Sequence of chain 53.B:
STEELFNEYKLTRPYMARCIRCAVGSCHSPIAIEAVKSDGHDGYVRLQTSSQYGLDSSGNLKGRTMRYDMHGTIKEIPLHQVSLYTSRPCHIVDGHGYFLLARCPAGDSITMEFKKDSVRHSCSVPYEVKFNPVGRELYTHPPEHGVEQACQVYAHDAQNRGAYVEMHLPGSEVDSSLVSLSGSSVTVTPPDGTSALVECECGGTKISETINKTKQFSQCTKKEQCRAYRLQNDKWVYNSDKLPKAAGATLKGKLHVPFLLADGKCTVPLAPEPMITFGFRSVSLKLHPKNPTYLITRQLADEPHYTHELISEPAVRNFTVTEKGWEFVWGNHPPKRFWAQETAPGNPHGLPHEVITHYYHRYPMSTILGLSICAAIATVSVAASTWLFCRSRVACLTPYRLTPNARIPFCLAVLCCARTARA

Sequence of chain 26.A:
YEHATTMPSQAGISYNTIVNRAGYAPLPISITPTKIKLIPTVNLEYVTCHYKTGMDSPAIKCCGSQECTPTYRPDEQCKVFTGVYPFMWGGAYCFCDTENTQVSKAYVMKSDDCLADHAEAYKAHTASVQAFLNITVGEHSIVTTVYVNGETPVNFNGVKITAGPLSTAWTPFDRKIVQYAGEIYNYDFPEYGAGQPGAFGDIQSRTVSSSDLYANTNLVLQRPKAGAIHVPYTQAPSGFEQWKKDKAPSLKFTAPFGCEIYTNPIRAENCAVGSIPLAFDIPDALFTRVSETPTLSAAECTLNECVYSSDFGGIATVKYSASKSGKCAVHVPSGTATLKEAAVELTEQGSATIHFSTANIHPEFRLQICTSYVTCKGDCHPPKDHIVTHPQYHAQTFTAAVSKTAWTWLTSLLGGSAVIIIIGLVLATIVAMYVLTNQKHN

Binding-site contacts:
Ligand atom O6 contacts residue ASN318 of chain 53.B at 2.9 Å (h-bond).
Ligand atom C6 contacts residue ASN318 of chain 53.B at 3.2 Å.
Ligand atom O5 contacts residue SER284 of chain 53.B at 4.2 Å.
Ligand atom C6 contacts residue SER284 of chain 53.B at 3.4 Å.
Ligand atom C8 contacts residue GLU305 of chain 26.A at 4.5 Å.
Ligand atom O7 contacts residue GLU305 of chain 26.A at 2.4 Å (salt-bridge).
Ligand atom O6 contacts residue SER284 of chain 53.B at 2.4 Å (h-bond).
Ligand atom C5 contacts residue SER284 of chain 53.B at 4.5 Å.
Ligand atom N2 contacts residue GLU305 of chain 26.A at 4.4 Å.
Ligand atom C7 contacts residue GLU305 of chain 26.A at 3.6 Å.

The protein below binds the small molecule below.
Small molecule (SMILES): CC(=O)N[C@@H]1[C@@H](O)[C@H](O)[C@@H](CO)O[C@H]1O